Sequence of chain 1.E:
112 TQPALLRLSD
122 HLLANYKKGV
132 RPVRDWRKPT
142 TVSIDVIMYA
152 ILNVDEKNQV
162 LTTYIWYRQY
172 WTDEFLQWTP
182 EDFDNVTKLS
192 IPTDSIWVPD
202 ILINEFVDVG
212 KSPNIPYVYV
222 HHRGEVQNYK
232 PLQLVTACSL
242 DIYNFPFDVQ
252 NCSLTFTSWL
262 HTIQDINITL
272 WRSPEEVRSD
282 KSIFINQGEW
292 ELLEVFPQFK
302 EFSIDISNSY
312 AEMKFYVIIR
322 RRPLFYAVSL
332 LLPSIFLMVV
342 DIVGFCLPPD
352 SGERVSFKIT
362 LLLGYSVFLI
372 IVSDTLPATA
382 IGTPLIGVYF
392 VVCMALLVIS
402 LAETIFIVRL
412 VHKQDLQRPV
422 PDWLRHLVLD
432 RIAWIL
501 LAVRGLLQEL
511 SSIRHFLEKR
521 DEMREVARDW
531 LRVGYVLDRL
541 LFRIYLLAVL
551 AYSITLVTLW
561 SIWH

The small molecule below binds the protein below.
Small molecule (SMILES): CC(=O)N[C@H]1[C@H](O[C@H]2[C@H](O)[C@@H](NC(C)=O)CO[C@@H]2CO)O[C@H](CO)[C@@H](O)[C@@H]1O

Binding-site contacts:
Ligand atom C4 contacts residue ASN252 of chain 1.E at 4.2 Å.
Ligand atom C7 contacts residue LYS301 of chain 1.E at 4.4 Å.
Ligand atom O5 contacts residue TYR317 of chain 1.E at 4.2 Å.
Ligand atom O7 contacts residue ASN252 of chain 1.E at 3.7 Å.
Ligand atom C6 contacts residue PHE297 of chain 1.E at 4.3 Å (hydrophobic).
Ligand atom C7 contacts residue TYR317 of chain 1.E at 4.1 Å (hydrophobic).
Ligand atom O6 contacts residue PHE297 of chain 1.E at 3.9 Å.
Ligand atom C7 contacts residue ILE319 of chain 1.E at 4.2 Å (hydrophobic).
Ligand atom C1 contacts residue ASN252 of chain 1.E at 1.4 Å.
Ligand atom C8 contacts residue GLU295 of chain 1.E at 4.2 Å.
Ligand atom C2 contacts residue ASN252 of chain 1.E at 2.5 Å.
Ligand atom C3 contacts residue ASN252 of chain 1.E at 3.8 Å.
Ligand atom C6 contacts residue TYR317 of chain 1.E at 3.8 Å (hydrophobic).
Ligand atom N2 contacts residue ASN252 of chain 1.E at 2.9 Å (h-bond).
Ligand atom N2 contacts residue ILE319 of chain 1.E at 3.9 Å.
Ligand atom C5 contacts residue ASN252 of chain 1.E at 3.6 Å.
Ligand atom C7 contacts residue ASN252 of chain 1.E at 3.5 Å.
Ligand atom C5 contacts residue TYR317 of chain 1.E at 3.7 Å (hydrophobic).
Ligand atom O5 contacts residue PHE297 of chain 1.E at 4.3 Å.
Ligand atom C1 contacts residue TYR317 of chain 1.E at 4.3 Å (hydrophobic).
Ligand atom C8 contacts residue ILE319 of chain 1.E at 3.6 Å (hydrophobic).
Ligand atom O7 contacts residue LYS301 of chain 1.E at 3.4 Å (salt-bridge).
Ligand atom O5 contacts residue ASN252 of chain 1.E at 2.4 Å (h-bond).
Ligand atom O4 contacts residue TYR317 of chain 1.E at 3.9 Å.
Ligand atom O7 contacts residue TYR317 of chain 1.E at 3.4 Å (h-bond).